Binding-site contacts:
Ligand atom O8 contacts residue THR1 of chain 1.H at 3.0 Å (h-bond).
Ligand atom C14 contacts residue GLY47 of chain 1.H at 3.8 Å.
Ligand atom C13 contacts residue THR1 of chain 1.H at 3.7 Å.
Ligand atom C11 contacts residue LYS33 of chain 1.H at 4.0 Å.
Ligand atom C5 contacts residue THR1 of chain 1.H at 2.3 Å.
Ligand atom C6 contacts residue LYS33 of chain 1.H at 4.2 Å.
Ligand atom C13 contacts residue GLY47 of chain 1.H at 3.9 Å.
Ligand atom C2 contacts residue THR21 of chain 1.H at 3.4 Å.
Ligand atom C15 contacts residue SER20 of chain 1.H at 3.5 Å.
Ligand atom C6 contacts residue ALA46 of chain 1.H at 4.3 Å (hydrophobic).
Ligand atom O12 contacts residue SER20 of chain 1.H at 3.4 Å.
Ligand atom C11 contacts residue THR1 of chain 1.H at 2.9 Å.
Ligand atom C15 contacts residue LYS33 of chain 1.H at 4.2 Å.
Ligand atom N4 contacts residue THR1 of chain 1.H at 3.6 Å (h-bond).
Ligand atom C3 contacts residue GLY47 of chain 1.H at 3.6 Å.
Ligand atom O12 contacts residue ARG19 of chain 1.H at 4.2 Å.
Ligand atom C9 contacts residue TYR33 of chain 1.Z at 4.3 Å (hydrophobic).
Ligand atom C11 contacts residue SER20 of chain 1.H at 4.2 Å.
Ligand atom O7 contacts residue GLY47 of chain 1.H at 2.9 Å (h-bond).
Ligand atom O12 contacts residue THR1 of chain 1.H at 4.1 Å.
Ligand atom C9 contacts residue THR21 of chain 1.H at 3.5 Å.
Ligand atom C14 contacts residue ALA46 of chain 1.H at 4.0 Å (hydrophobic).
Ligand atom O12 contacts residue THR21 of chain 1.H at 3.2 Å (h-bond).
Ligand atom C6 contacts residue GLY47 of chain 1.H at 4.0 Å.
Ligand atom C5 contacts residue GLY47 of chain 1.H at 4.1 Å.
Ligand atom C15 contacts residue ALA49 of chain 1.H at 3.8 Å (hydrophobic).
Ligand atom C14 contacts residue THR1 of chain 1.H at 3.4 Å.
Ligand atom C11 contacts residue ARG19 of chain 1.H at 4.1 Å.
Ligand atom C14 contacts residue GLY45 of chain 1.H at 3.7 Å.
Ligand atom O8 contacts residue GLY168 of chain 1.H at 4.3 Å.
Ligand atom O7 contacts residue ALA46 of chain 1.H at 3.3 Å.
Ligand atom O8 contacts residue SER129 of chain 1.H at 3.9 Å.
Ligand atom O7 contacts residue THR1 of chain 1.H at 2.3 Å (h-bond).
Ligand atom C13 contacts residue ALA49 of chain 1.H at 4.0 Å (hydrophobic).
Ligand atom O10 contacts residue GLY47 of chain 1.H at 3.5 Å (h-bond).
Ligand atom C1 contacts residue THR21 of chain 1.H at 3.8 Å.
Ligand atom N4 contacts residue GLY47 of chain 1.H at 2.9 Å (h-bond).
Ligand atom C1 contacts residue THR1 of chain 1.H at 3.0 Å.
Ligand atom C6 contacts residue THR1 of chain 1.H at 1.4 Å.
Ligand atom C15 contacts residue CYS31 of chain 1.H at 4.2 Å (hydrophobic).

This small molecule binds to this protein.
Small molecule (SMILES): CC(C)[C@H](O)[C@@]1(C=O)NC(=O)[C@H](C)[C@@H]1O

Sequence of chain 1.Z:
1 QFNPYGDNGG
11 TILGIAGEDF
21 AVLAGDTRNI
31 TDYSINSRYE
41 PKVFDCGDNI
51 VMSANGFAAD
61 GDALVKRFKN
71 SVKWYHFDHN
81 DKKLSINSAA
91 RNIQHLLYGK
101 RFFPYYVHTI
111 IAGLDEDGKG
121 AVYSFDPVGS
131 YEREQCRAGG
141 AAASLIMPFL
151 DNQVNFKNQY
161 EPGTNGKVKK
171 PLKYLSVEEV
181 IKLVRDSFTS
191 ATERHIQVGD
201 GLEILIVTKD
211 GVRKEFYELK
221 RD

Sequence of chain 1.H:
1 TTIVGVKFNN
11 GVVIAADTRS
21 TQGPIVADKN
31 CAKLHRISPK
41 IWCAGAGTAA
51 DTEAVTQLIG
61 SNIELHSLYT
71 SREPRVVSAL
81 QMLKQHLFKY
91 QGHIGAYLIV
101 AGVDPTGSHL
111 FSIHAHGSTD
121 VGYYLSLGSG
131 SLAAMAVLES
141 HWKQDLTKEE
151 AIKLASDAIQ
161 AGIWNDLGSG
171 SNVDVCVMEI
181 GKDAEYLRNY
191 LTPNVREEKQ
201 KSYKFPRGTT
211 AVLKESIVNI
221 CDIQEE